The protein below binds the small molecule below.
Small molecule (SMILES): NC(=O)c1ccc[n+]([C@@H]2O[C@H](COP(=O)(O)O)[C@@H](O)[C@H]2O)c1

Binding-site contacts:
Ligand atom O1P contacts residue ASP64 of chain 1.A at 3.0 Å (salt-bridge).
Ligand atom O3R contacts residue ARG126 of chain 1.A at 3.3 Å (salt-bridge).
Ligand atom C3R contacts residue TRP91 of chain 1.A at 3.5 Å (hydrophobic).
Ligand atom O1P contacts residue ASN125 of chain 1.A at 2.9 Å (h-bond).
Ligand atom C3 contacts residue TYR221 of chain 1.A at 3.4 Å (hydrophobic).
Ligand atom C7 contacts residue PHE86 of chain 1.A at 3.5 Å (hydrophobic).
Ligand atom C3R contacts residue ASN66 of chain 1.A at 3.3 Å.
Ligand atom N7 contacts residue TYR221 of chain 1.A at 3.3 Å.
Ligand atom O3R contacts residue ASN125 of chain 1.A at 3.1 Å (h-bond).
Ligand atom P contacts residue MG1 of chain 1.B at 3.4 Å.
Ligand atom P contacts residue ASP64 of chain 1.A at 3.0 Å.
Ligand atom O2P contacts residue ASN66 of chain 1.A at 2.8 Å (h-bond).
Ligand atom O2P contacts residue ASP64 of chain 1.A at 3.1 Å (salt-bridge).
Ligand atom O5R contacts residue ASN125 of chain 1.A at 3.7 Å.
Ligand atom O2P contacts residue ASN125 of chain 1.A at 3.6 Å (h-bond).
Ligand atom O1P contacts residue LYS161 of chain 1.A at 2.8 Å (salt-bridge).
Ligand atom O7 contacts residue PHE86 of chain 1.A at 3.7 Å.
Ligand atom O3R contacts residue TRP91 of chain 1.A at 3.1 Å (h-bond).
Ligand atom C3 contacts residue PHE86 of chain 1.A at 3.3 Å (hydrophobic).
Ligand atom O2P contacts residue LEU65 of chain 1.A at 3.5 Å (h-bond).
Ligand atom C4 contacts residue PHE86 of chain 1.A at 3.7 Å (hydrophobic).
Ligand atom O5R contacts residue ASN66 of chain 1.A at 2.8 Å (h-bond).
Ligand atom P contacts residue ASN125 of chain 1.A at 3.5 Å.
Ligand atom N7 contacts residue PHE86 of chain 1.A at 3.6 Å.
Ligand atom O3P contacts residue ASP64 of chain 1.A at 3.1 Å (salt-bridge).
Ligand atom C7 contacts residue TYR221 of chain 1.A at 3.5 Å (hydrophobic).
Ligand atom P contacts residue ASN66 of chain 1.A at 3.6 Å.
Ligand atom C6 contacts residue TRP91 of chain 1.A at 3.5 Å (hydrophobic).
Ligand atom O3P contacts residue ASN66 of chain 1.A at 3.1 Å (h-bond).
Ligand atom C5 contacts residue TRP91 of chain 1.A at 3.3 Å (hydrophobic).
Ligand atom C4 contacts residue TYR221 of chain 1.A at 3.4 Å (hydrophobic).
Ligand atom C2 contacts residue TYR221 of chain 1.A at 3.7 Å (hydrophobic).
Ligand atom O3P contacts residue MG1 of chain 1.B at 1.9 Å.
Ligand atom C5 contacts residue TYR221 of chain 1.A at 3.5 Å (hydrophobic).
Ligand atom C2 contacts residue PHE86 of chain 1.A at 3.3 Å (hydrophobic).
Ligand atom N1 contacts residue PHE86 of chain 1.A at 3.5 Å.
Ligand atom C2R contacts residue TRP91 of chain 1.A at 3.5 Å (hydrophobic).
Ligand atom O3R contacts residue ASN66 of chain 1.A at 2.9 Å (h-bond).
Ligand atom C5R contacts residue ASN66 of chain 1.A at 3.5 Å.
Ligand atom O2P contacts residue THR124 of chain 1.A at 2.6 Å (h-bond).

Sequence of chain 1.A:
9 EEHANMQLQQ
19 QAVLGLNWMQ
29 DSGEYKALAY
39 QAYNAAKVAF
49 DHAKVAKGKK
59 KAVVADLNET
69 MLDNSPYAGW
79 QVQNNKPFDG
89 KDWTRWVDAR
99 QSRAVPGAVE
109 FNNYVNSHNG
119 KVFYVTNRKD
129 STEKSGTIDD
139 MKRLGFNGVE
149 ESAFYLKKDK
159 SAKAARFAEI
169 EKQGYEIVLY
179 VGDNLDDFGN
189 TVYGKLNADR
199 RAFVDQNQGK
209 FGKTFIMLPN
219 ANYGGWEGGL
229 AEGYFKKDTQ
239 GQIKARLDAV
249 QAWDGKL